Sequence of chain 1.GA:
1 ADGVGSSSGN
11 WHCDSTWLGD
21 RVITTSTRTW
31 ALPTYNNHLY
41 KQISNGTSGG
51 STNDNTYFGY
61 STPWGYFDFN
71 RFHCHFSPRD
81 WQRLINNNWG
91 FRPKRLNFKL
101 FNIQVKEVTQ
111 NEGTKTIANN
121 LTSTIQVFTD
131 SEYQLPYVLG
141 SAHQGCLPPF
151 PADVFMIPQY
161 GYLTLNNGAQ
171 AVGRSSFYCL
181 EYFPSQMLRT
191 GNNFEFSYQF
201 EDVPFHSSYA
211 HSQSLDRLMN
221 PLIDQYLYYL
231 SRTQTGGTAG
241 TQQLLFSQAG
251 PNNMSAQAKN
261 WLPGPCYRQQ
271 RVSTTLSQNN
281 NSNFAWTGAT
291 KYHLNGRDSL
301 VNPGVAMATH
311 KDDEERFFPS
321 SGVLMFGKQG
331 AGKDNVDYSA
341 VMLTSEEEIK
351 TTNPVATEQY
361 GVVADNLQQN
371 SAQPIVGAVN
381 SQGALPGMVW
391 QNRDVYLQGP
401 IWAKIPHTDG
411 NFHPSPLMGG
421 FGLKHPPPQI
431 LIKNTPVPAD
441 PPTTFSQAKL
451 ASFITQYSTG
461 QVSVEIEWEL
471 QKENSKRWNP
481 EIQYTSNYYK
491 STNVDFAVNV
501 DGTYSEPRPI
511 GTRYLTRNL

Binding-site contacts:
Ligand atom C5' contacts residue PRO204 of chain 1.GA at 4.5 Å (hydrophobic).
Ligand atom C4 contacts residue VAL203 of chain 1.GA at 4.1 Å (hydrophobic).
Ligand atom C4' contacts residue DA1 of chain 1.VD at 4.0 Å.
Ligand atom C6 contacts residue ASP202 of chain 1.GA at 4.3 Å.
Ligand atom N3 contacts residue PRO204 of chain 1.GA at 4.0 Å.
Ligand atom C5 contacts residue PRO204 of chain 1.GA at 3.6 Å (hydrophobic).
Ligand atom C6 contacts residue PRO204 of chain 1.GA at 3.9 Å (hydrophobic).
Ligand atom C3' contacts residue DA1 of chain 1.VD at 2.6 Å.
Ligand atom O3' contacts residue DA1 of chain 1.VD at 1.6 Å.
Ligand atom N1 contacts residue PRO204 of chain 1.GA at 4.2 Å.
Ligand atom C5 contacts residue VAL203 of chain 1.GA at 3.8 Å (hydrophobic).
Ligand atom N4 contacts residue VAL203 of chain 1.GA at 3.4 Å (h-bond).
Ligand atom C5 contacts residue ASP202 of chain 1.GA at 3.1 Å.
Ligand atom N4 contacts residue PRO204 of chain 1.GA at 4.2 Å.
Ligand atom C4 contacts residue ASP202 of chain 1.GA at 3.0 Å.
Ligand atom C1' contacts residue DA1 of chain 1.VD at 3.9 Å.
Ligand atom C2' contacts residue DA1 of chain 1.VD at 2.9 Å.
Ligand atom C2 contacts residue DA1 of chain 1.VD at 4.2 Å.
Ligand atom C2 contacts residue PRO204 of chain 1.GA at 4.3 Å (hydrophobic).
Ligand atom C4 contacts residue PRO204 of chain 1.GA at 3.8 Å (hydrophobic).
Ligand atom C2' contacts residue PRO204 of chain 1.GA at 4.0 Å (hydrophobic).
Ligand atom N3 contacts residue ASP202 of chain 1.GA at 4.2 Å.
Ligand atom O2 contacts residue DA1 of chain 1.VD at 3.4 Å (h-bond).
Ligand atom N4 contacts residue ASP202 of chain 1.GA at 2.4 Å (salt-bridge).

The protein below binds the small molecule below.
Small molecule (SMILES): Nc1ccn([C@H]2C[C@H](O)[C@@H](COP(=O)(O)O)O2)c(=O)n1